Binding-site contacts:
Ligand atom C1 contacts residue THR1076 of chain 1.A at 3.9 Å.
Ligand atom O7 contacts residue ASN1074 of chain 1.A at 3.5 Å (h-bond).
Ligand atom C5 contacts residue PHE1079 of chain 1.A at 4.0 Å (hydrophobic).
Ligand atom C5 contacts residue ASN1074 of chain 1.A at 3.7 Å.
Ligand atom O6 contacts residue PHE1079 of chain 1.A at 4.3 Å.
Ligand atom O5 contacts residue ASN1074 of chain 1.A at 2.4 Å (h-bond).
Ligand atom C5 contacts residue HIS1077 of chain 1.A at 4.0 Å.
Ligand atom C3 contacts residue ASN1074 of chain 1.A at 3.8 Å.
Ligand atom C4 contacts residue ASN1074 of chain 1.A at 4.2 Å.
Ligand atom C4 contacts residue HIS1077 of chain 1.A at 4.4 Å.
Ligand atom C8 contacts residue THR1076 of chain 1.A at 4.5 Å.
Ligand atom C3 contacts residue THR1076 of chain 1.A at 3.9 Å.
Ligand atom C3 contacts residue HIS1077 of chain 1.A at 4.1 Å.
Ligand atom O5 contacts residue PHE1079 of chain 1.A at 3.8 Å.
Ligand atom N2 contacts residue THR1076 of chain 1.A at 3.5 Å (h-bond).
Ligand atom C6 contacts residue PHE1079 of chain 1.A at 3.5 Å (hydrophobic).
Ligand atom C7 contacts residue HIS1077 of chain 1.A at 4.1 Å.
Ligand atom C8 contacts residue ASN1074 of chain 1.A at 3.9 Å.
Ligand atom N2 contacts residue ASN1074 of chain 1.A at 2.9 Å (h-bond).
Ligand atom O4 contacts residue HIS1077 of chain 1.A at 4.2 Å.
Ligand atom C2 contacts residue THR1076 of chain 1.A at 3.9 Å.
Ligand atom O7 contacts residue HIS1077 of chain 1.A at 3.6 Å (h-bond).
Ligand atom C1 contacts residue ASN1074 of chain 1.A at 1.4 Å.
Ligand atom C1 contacts residue HIS1077 of chain 1.A at 4.3 Å.
Ligand atom C2 contacts residue ASN1074 of chain 1.A at 2.5 Å.
Ligand atom C7 contacts residue ASN1074 of chain 1.A at 3.4 Å.
Ligand atom C8 contacts residue HIS1077 of chain 1.A at 4.3 Å.

The protein below binds the small molecule below.
Small molecule (SMILES): CC(=O)N[C@H]1[C@H](O[C@H]2[C@H](O)[C@@H](NC(C)=O)CO[C@@H]2CO)O[C@H](CO)[C@@H](O)[C@@H]1O

Sequence of chain 1.A:
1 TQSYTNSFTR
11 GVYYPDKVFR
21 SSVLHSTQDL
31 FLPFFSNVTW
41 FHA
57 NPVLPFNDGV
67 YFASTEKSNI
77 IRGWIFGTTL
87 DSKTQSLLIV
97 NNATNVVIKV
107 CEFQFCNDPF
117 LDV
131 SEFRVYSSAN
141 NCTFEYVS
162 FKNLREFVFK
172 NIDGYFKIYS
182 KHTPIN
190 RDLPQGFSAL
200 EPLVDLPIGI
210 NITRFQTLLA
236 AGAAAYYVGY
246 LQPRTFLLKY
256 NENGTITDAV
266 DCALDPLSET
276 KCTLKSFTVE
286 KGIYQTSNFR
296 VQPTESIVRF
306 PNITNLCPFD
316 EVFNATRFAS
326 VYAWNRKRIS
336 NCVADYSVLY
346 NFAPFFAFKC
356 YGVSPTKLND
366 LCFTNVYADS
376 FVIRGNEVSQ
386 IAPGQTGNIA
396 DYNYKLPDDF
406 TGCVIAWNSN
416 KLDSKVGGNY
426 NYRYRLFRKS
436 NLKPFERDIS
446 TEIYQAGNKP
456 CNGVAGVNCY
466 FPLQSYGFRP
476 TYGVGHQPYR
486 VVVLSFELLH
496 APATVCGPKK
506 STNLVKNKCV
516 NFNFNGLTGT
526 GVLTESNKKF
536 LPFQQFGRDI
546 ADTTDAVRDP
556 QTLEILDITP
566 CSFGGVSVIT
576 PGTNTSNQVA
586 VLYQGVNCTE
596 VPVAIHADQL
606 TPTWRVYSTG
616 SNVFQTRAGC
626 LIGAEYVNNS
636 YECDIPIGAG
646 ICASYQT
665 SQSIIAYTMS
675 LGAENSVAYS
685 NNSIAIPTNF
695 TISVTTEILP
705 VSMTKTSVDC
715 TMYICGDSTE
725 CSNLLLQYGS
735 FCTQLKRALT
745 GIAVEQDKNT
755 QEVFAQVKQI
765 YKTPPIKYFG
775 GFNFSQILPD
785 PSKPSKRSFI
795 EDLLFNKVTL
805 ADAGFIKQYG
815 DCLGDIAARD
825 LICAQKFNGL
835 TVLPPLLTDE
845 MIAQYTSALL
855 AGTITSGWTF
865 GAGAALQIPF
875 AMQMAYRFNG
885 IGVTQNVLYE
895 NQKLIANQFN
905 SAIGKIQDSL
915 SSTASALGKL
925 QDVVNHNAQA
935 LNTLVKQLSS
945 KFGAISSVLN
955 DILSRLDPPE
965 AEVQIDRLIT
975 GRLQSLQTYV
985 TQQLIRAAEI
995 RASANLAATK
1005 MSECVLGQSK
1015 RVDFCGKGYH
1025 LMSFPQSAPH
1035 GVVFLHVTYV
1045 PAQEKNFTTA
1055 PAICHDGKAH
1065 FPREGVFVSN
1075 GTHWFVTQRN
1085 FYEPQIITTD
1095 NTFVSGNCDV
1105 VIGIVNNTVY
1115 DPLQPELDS